Sequence of chain 1.A:
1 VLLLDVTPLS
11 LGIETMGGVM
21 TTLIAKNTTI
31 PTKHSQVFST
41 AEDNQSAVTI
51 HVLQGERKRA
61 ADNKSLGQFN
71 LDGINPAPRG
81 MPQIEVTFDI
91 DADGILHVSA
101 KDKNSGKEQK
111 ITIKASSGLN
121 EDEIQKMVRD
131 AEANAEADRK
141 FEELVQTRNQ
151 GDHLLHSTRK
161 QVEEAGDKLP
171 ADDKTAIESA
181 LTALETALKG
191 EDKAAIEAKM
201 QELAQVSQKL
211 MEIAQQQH

Sequence of chain 3.A:
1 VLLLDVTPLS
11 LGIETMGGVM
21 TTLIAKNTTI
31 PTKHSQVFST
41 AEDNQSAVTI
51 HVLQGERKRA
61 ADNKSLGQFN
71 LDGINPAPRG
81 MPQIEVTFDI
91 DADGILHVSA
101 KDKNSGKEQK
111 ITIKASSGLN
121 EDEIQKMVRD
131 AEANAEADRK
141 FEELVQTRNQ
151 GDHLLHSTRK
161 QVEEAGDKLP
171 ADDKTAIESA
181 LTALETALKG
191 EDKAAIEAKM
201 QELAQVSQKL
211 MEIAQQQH

Binding-site contacts:
Ligand atom CA contacts residue THR49 of chain 3.A at 3.5 Å.
Ligand atom CG1 contacts residue THR40 of chain 3.A at 3.4 Å.
Ligand atom CA contacts residue THR49 of chain 3.A at 3.6 Å.
Ligand atom CD contacts residue THR49 of chain 3.A at 3.3 Å.
Ligand atom NH2 contacts residue GLN146 of chain 1.A at 3.2 Å (h-bond).
Ligand atom N contacts residue THR49 of chain 3.A at 2.7 Å (h-bond).
Ligand atom O contacts residue SER39 of chain 3.A at 2.9 Å (h-bond).
Ligand atom CG contacts residue GLN45 of chain 3.A at 3.7 Å.
Ligand atom CG2 contacts residue GLN150 of chain 1.A at 3.0 Å.
Ligand atom O contacts residue THR15 of chain 3.A at 3.2 Å.
Ligand atom NE contacts residue GLU14 of chain 3.A at 2.9 Å (salt-bridge).
Ligand atom CB contacts residue THR49 of chain 3.A at 2.9 Å.
Ligand atom CB contacts residue GLU14 of chain 3.A at 3.3 Å.
Ligand atom CG1 contacts residue SER39 of chain 3.A at 3.7 Å.
Ligand atom CB contacts residue PHE38 of chain 3.A at 3.6 Å (hydrophobic).
Ligand atom CG2 contacts residue MET16 of chain 3.A at 3.1 Å (hydrophobic).
Ligand atom CZ contacts residue GLN146 of chain 1.A at 3.6 Å.
Ligand atom CG contacts residue PHE38 of chain 3.A at 3.7 Å (hydrophobic).
Ligand atom CA contacts residue SER39 of chain 3.A at 3.4 Å.
Ligand atom O contacts residue MET16 of chain 3.A at 3.0 Å (h-bond).
Ligand atom O contacts residue THR49 of chain 3.A at 3.2 Å (h-bond).
Ligand atom C contacts residue THR49 of chain 3.A at 3.6 Å.
Ligand atom O contacts residue THR49 of chain 3.A at 3.0 Å (h-bond).
Ligand atom NE contacts residue GLN36 of chain 3.A at 3.6 Å (h-bond).
Ligand atom NH2 contacts residue GLN36 of chain 3.A at 2.7 Å (h-bond).
Ligand atom OG contacts residue GLN68 of chain 3.A at 3.3 Å (h-bond).
Ligand atom CD contacts residue THR49 of chain 3.A at 3.5 Å.
Ligand atom CB contacts residue GLN45 of chain 3.A at 3.5 Å.
Ligand atom O contacts residue PHE38 of chain 3.A at 3.6 Å.
Ligand atom C contacts residue SER39 of chain 3.A at 3.6 Å.
Ligand atom O contacts residue GLN150 of chain 1.A at 3.5 Å.
Ligand atom NH2 contacts residue THR49 of chain 3.A at 3.5 Å.
Ligand atom O contacts residue VAL48 of chain 3.A at 3.6 Å.
Ligand atom NE contacts residue GLN146 of chain 1.A at 3.5 Å (h-bond).
Ligand atom CG2 contacts residue ALA41 of chain 3.A at 3.3 Å (hydrophobic).
Ligand atom C contacts residue THR49 of chain 3.A at 3.7 Å.
Ligand atom CB contacts residue ASN70 of chain 3.A at 3.5 Å.
Ligand atom CZ contacts residue GLN36 of chain 3.A at 3.5 Å.
Ligand atom N contacts residue SER39 of chain 3.A at 2.9 Å (h-bond).
Ligand atom NH1 contacts residue GLU14 of chain 3.A at 3.7 Å.

The protein below binds the small molecule below.
Small molecule (SMILES): CC[C@H](C)[C@H](NC(=O)[C@@H]1CCCN1C(=O)[C@H](CCCN=C(N)N)NC(=O)[C@@H]1CCCN1C(=O)[C@H](CC1=NC=NC1)NC(=O)[C@@H](N)CO)C(=O)N[C@@H](CCCN=C(N)N)C(=O)N[C@H](C(=O)O)C(C)C